Sequence of chain 1.D:
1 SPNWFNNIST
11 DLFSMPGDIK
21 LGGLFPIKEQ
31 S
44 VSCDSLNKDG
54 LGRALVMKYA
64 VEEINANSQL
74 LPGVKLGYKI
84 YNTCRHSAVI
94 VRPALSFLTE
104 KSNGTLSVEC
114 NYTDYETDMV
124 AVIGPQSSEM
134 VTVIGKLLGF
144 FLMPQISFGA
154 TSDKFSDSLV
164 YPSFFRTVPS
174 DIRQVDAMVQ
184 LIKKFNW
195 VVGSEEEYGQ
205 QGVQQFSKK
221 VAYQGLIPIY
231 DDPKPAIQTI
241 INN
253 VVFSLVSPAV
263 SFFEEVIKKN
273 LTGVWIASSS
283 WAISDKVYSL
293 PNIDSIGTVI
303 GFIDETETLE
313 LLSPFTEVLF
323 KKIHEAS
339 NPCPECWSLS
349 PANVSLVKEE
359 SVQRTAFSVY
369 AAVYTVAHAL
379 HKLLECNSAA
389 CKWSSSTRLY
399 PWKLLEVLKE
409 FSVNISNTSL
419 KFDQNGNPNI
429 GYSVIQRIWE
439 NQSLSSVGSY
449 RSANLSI

Binding-site contacts:
Ligand atom CG contacts residue LEU257 of chain 1.D at 4.1 Å (hydrophobic).
Ligand atom OXT contacts residue ALA153 of chain 1.D at 3.7 Å.
Ligand atom CG contacts residue GLN129 of chain 1.D at 4.2 Å.
Ligand atom CB contacts residue GLN129 of chain 1.D at 3.9 Å.
Ligand atom C contacts residue GLN129 of chain 1.D at 4.3 Å.
Ligand atom OE2 contacts residue ARG88 of chain 1.D at 4.1 Å.
Ligand atom OXT contacts residue GLY152 of chain 1.D at 3.9 Å.
Ligand atom OXT contacts residue SER130 of chain 1.D at 4.2 Å.
Ligand atom OE1 contacts residue ARG88 of chain 1.D at 2.8 Å (salt-bridge).
Ligand atom CD contacts residue ARG88 of chain 1.D at 3.7 Å.
Ligand atom N contacts residue TYR202 of chain 1.D at 3.6 Å.
Ligand atom CA contacts residue LEU257 of chain 1.D at 4.2 Å (hydrophobic).
Ligand atom O contacts residue SER130 of chain 1.D at 3.4 Å.
Ligand atom O contacts residue LEU257 of chain 1.D at 4.0 Å.
Ligand atom C contacts residue SER130 of chain 1.D at 3.8 Å.
Ligand atom CB contacts residue SER130 of chain 1.D at 4.2 Å.
Ligand atom CD contacts residue GLN129 of chain 1.D at 3.5 Å.
Ligand atom N contacts residue GLY152 of chain 1.D at 3.0 Å (h-bond).
Ligand atom C contacts residue SER131 of chain 1.D at 3.5 Å.
Ligand atom CA contacts residue GLN129 of chain 1.D at 4.4 Å.
Ligand atom CB contacts residue LEU257 of chain 1.D at 4.2 Å (hydrophobic).
Ligand atom OE2 contacts residue SER282 of chain 1.D at 4.4 Å.
Ligand atom OXT contacts residue SER131 of chain 1.D at 2.8 Å (h-bond).
Ligand atom OE2 contacts residue LEU257 of chain 1.D at 4.2 Å.
Ligand atom OXT contacts residue THR154 of chain 1.D at 3.3 Å (h-bond).
Ligand atom O contacts residue TYR202 of chain 1.D at 3.7 Å.
Ligand atom OE1 contacts residue SER130 of chain 1.D at 4.4 Å.
Ligand atom OXT contacts residue GLN129 of chain 1.D at 4.4 Å.
Ligand atom CA contacts residue TYR202 of chain 1.D at 3.5 Å (hydrophobic).
Ligand atom N contacts residue THR154 of chain 1.D at 3.6 Å.
Ligand atom C contacts residue GLY152 of chain 1.D at 4.3 Å.
Ligand atom OXT contacts residue TYR202 of chain 1.D at 3.3 Å.
Ligand atom CA contacts residue GLY152 of chain 1.D at 4.0 Å.
Ligand atom OE2 contacts residue GLN129 of chain 1.D at 4.1 Å.
Ligand atom O contacts residue SER131 of chain 1.D at 3.0 Å (h-bond).
Ligand atom CG contacts residue SER282 of chain 1.D at 3.9 Å.
Ligand atom CD contacts residue LEU257 of chain 1.D at 4.2 Å (hydrophobic).
Ligand atom OE1 contacts residue GLN129 of chain 1.D at 2.9 Å (h-bond).
Ligand atom C contacts residue TYR202 of chain 1.D at 3.4 Å (hydrophobic).
Ligand atom OE2 contacts residue VAL258 of chain 1.D at 4.2 Å.

A protein and the small-molecule ligand that binds it are described below.
Small molecule (SMILES): N[C@@H](CCC(=O)O)C(=O)O